This small molecule binds to this protein.
Small molecule (SMILES): NC[C@@H]1O[C@H](O[C@H]2[C@@H](O)[C@H](O[C@@H]3[C@@H](O)[C@H](N)C[C@H](N)[C@H]3O[C@H]3O[C@H](CN)[C@@H](O)[C@H](O)[C@H]3N)O[C@@H]2CO)[C@H](N)[C@@H](O)[C@@H]1O

Sequence of chain 1.A:
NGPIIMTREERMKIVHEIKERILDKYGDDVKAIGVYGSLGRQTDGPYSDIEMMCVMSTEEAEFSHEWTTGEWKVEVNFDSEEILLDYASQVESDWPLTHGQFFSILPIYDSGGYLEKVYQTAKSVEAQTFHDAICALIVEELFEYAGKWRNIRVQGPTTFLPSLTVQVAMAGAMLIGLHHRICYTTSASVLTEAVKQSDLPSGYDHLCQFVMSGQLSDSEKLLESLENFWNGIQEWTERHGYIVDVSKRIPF

Binding-site contacts:
Ligand atom N2 contacts residue TYR37 of chain 1.A at 3.0 Å (h-bond).
Ligand atom O21 contacts residue GLU63 of chain 1.A at 3.7 Å.
Ligand atom C20 contacts residue GLU63 of chain 1.A at 3.3 Å.
Ligand atom O4 contacts residue GLU52 of chain 1.A at 3.3 Å (salt-bridge).
Ligand atom C5 contacts residue MG1 of chain 1.D at 3.0 Å.
Ligand atom C4 contacts residue MG1 of chain 1.D at 3.1 Å.
Ligand atom N9 contacts residue MG1 of chain 1.D at 3.1 Å.
Ligand atom C8 contacts residue GLU141 of chain 1.B at 3.4 Å.
Ligand atom C9 contacts residue GLU76 of chain 1.A at 3.7 Å.
Ligand atom C22 contacts residue TYR88 of chain 1.A at 3.5 Å (hydrophobic).
Ligand atom C15 contacts residue TYR88 of chain 1.A at 3.8 Å (hydrophobic).
Ligand atom C7 contacts residue GLU141 of chain 1.B at 3.7 Å.
Ligand atom O4 contacts residue MG1 of chain 1.D at 2.6 Å.
Ligand atom C3 contacts residue GLU52 of chain 1.A at 3.3 Å.
Ligand atom C23 contacts residue TYR88 of chain 1.A at 3.8 Å (hydrophobic).
Ligand atom C23 contacts residue ASP80 of chain 1.A at 3.1 Å.
Ligand atom N23 contacts residue GLU63 of chain 1.A at 3.0 Å (salt-bridge).
Ligand atom C17 contacts residue TYR88 of chain 1.A at 3.6 Å (hydrophobic).
Ligand atom C17 contacts residue GLN102 of chain 1.A at 3.8 Å.
Ligand atom N9 contacts residue GLU67 of chain 1.A at 2.9 Å (salt-bridge).
Ligand atom N7 contacts residue GLU141 of chain 1.B at 2.9 Å (salt-bridge).
Ligand atom O3 contacts residue TYR37 of chain 1.A at 3.5 Å.
Ligand atom N2 contacts residue GLU76 of chain 1.A at 3.0 Å (salt-bridge).
Ligand atom O21 contacts residue ASP80 of chain 1.A at 2.5 Å (salt-bridge).
Ligand atom C21 contacts residue ASP80 of chain 1.A at 3.5 Å.
Ligand atom C6 contacts residue GLU145 of chain 1.B at 3.6 Å.
Ligand atom O1 contacts residue GLU76 of chain 1.A at 3.2 Å (salt-bridge).
Ligand atom C3 contacts residue MG1 of chain 1.D at 3.3 Å.
Ligand atom C3 contacts residue GLU76 of chain 1.A at 3.7 Å.
Ligand atom C6 contacts residue MG1 of chain 1.D at 3.8 Å.
Ligand atom C23 contacts residue LEU85 of chain 1.A at 3.7 Å (hydrophobic).
Ligand atom C19 contacts residue GLU63 of chain 1.A at 3.6 Å.
Ligand atom N9 contacts residue GLU76 of chain 1.A at 3.2 Å (salt-bridge).
Ligand atom O3 contacts residue GLU52 of chain 1.A at 2.4 Å (salt-bridge).
Ligand atom O17 contacts residue GLN102 of chain 1.A at 3.0 Å (h-bond).
Ligand atom C9 contacts residue GLU67 of chain 1.A at 3.3 Å.
Ligand atom O4 contacts residue GLU145 of chain 1.B at 3.5 Å (salt-bridge).
Ligand atom C8 contacts residue GLU67 of chain 1.A at 3.5 Å.
Ligand atom O20 contacts residue TYR88 of chain 1.A at 3.4 Å.
Ligand atom N19 contacts residue ASP80 of chain 1.A at 2.7 Å (salt-bridge).

Sequence of chain 1.B:
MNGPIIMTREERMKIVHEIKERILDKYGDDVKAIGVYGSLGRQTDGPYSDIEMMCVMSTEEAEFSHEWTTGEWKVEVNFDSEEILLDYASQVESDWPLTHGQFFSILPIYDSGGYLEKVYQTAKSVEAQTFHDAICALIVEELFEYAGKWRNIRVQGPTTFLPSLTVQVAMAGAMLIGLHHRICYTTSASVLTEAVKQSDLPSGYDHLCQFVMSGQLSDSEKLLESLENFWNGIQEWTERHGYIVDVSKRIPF